Binding-site contacts:
Ligand atom N1' contacts residue GLU13 of chain 4.D at 3.7 Å.
Ligand atom C1 contacts residue GLU13 of chain 4.D at 3.5 Å.
Ligand atom O4 contacts residue HIS10 of chain 4.D at 2.9 Å (h-bond).
Ligand atom C4 contacts residue SER9 of chain 2.D at 3.8 Å.
Ligand atom N1' contacts residue LEU17 of chain 4.D at 3.6 Å.
Ligand atom C2 contacts residue GLU13 of chain 4.D at 3.4 Å.
Ligand atom C1' contacts residue LEU17 of chain 4.D at 4.3 Å (hydrophobic).
Ligand atom C3 contacts residue HIS10 of chain 4.D at 4.1 Å.
Ligand atom C4 contacts residue GLU13 of chain 4.D at 3.9 Å.
Ligand atom C5 contacts residue GLU13 of chain 4.D at 3.6 Å.
Ligand atom C6 contacts residue GLU13 of chain 4.D at 3.4 Å.
Ligand atom C6 contacts residue ALA14 of chain 4.D at 4.1 Å (hydrophobic).
Ligand atom O4 contacts residue SER9 of chain 2.D at 3.2 Å (h-bond).
Ligand atom C5 contacts residue HIS10 of chain 4.D at 4.1 Å.
Ligand atom C5 contacts residue ALA14 of chain 4.D at 3.9 Å (hydrophobic).
Ligand atom C4 contacts residue HIS10 of chain 4.D at 4.0 Å.
Ligand atom C6 contacts residue LEU17 of chain 4.D at 3.8 Å (hydrophobic).
Ligand atom C1' contacts residue GLU13 of chain 4.D at 3.3 Å.
Ligand atom C3 contacts residue GLU13 of chain 4.D at 3.9 Å.
Ligand atom C3 contacts residue SER9 of chain 2.D at 3.8 Å.
Ligand atom O1' contacts residue GLU13 of chain 4.D at 3.6 Å.
Ligand atom C3 contacts residue GLU13 of chain 2.D at 4.3 Å.
Ligand atom C2 contacts residue GLU13 of chain 2.D at 4.1 Å.

This small molecule binds to this protein.
Small molecule (SMILES): NC(=O)c1ccc(O)cc1

Sequence of chain 2.D:
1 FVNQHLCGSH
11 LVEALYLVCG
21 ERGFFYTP

Sequence of chain 4.D:
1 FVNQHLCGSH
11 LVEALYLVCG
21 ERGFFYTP